The small molecule below binds the protein below.
Small molecule (SMILES): CC(=O)N[C@@H]1[C@@H](O)[C@H](O)[C@@H](CO)O[C@H]1O

Binding-site contacts:
Ligand atom C6 contacts residue THR30 of chain 1.C at 4.0 Å.
Ligand atom C5 contacts residue ARG32 of chain 1.C at 4.1 Å.
Ligand atom C6 contacts residue ARG32 of chain 1.C at 4.1 Å.
Ligand atom C1 contacts residue ARG32 of chain 1.C at 4.0 Å.
Ligand atom O7 contacts residue GLY109 of chain 1.C at 4.0 Å.
Ligand atom O7 contacts residue ASN111 of chain 1.C at 3.3 Å (h-bond).
Ligand atom C8 contacts residue THR62 of chain 1.C at 4.0 Å.
Ligand atom C1 contacts residue ASN111 of chain 1.C at 1.4 Å.
Ligand atom C4 contacts residue ASN111 of chain 1.C at 4.3 Å.
Ligand atom C7 contacts residue THR62 of chain 1.C at 3.9 Å.
Ligand atom C2 contacts residue ASN111 of chain 1.C at 2.6 Å.
Ligand atom O6 contacts residue THR30 of chain 1.C at 2.8 Å (h-bond).
Ligand atom O5 contacts residue ASN111 of chain 1.C at 2.3 Å (h-bond).
Ligand atom N2 contacts residue THR62 of chain 1.C at 3.4 Å (h-bond).
Ligand atom N2 contacts residue ASN111 of chain 1.C at 3.0 Å (h-bond).
Ligand atom O5 contacts residue ARG32 of chain 1.C at 3.2 Å (salt-bridge).
Ligand atom C3 contacts residue ASN111 of chain 1.C at 3.8 Å.
Ligand atom O5 contacts residue THR62 of chain 1.C at 4.0 Å.
Ligand atom C7 contacts residue ASN111 of chain 1.C at 3.3 Å.
Ligand atom C5 contacts residue ASN111 of chain 1.C at 3.6 Å.
Ligand atom O6 contacts residue ARG32 of chain 1.C at 3.9 Å.
Ligand atom C8 contacts residue ASN111 of chain 1.C at 4.3 Å.
Ligand atom C1 contacts residue THR62 of chain 1.C at 3.8 Å.
Ligand atom C2 contacts residue THR62 of chain 1.C at 3.8 Å.

Sequence of chain 1.C:
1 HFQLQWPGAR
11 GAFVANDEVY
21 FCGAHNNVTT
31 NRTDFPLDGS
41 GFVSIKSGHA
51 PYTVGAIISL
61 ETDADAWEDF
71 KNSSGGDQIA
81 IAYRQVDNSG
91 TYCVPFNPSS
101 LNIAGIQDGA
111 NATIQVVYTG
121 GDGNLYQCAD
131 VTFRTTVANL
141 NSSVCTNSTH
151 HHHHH